Sequence of chain 1.A:
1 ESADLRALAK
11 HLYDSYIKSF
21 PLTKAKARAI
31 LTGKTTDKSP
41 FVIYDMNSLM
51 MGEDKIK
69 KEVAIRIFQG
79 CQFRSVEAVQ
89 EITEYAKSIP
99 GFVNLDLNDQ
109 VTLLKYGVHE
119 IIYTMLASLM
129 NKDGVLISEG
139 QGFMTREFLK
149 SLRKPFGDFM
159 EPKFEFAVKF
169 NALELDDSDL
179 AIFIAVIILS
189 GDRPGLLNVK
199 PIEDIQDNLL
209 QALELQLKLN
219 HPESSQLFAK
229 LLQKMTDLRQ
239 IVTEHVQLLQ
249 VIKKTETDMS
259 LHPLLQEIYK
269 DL

A small-molecule ligand and the protein it binds are described below.
Small molecule (SMILES): CCCCCCCCC(=O)O

Binding-site contacts:
Ligand atom C3 contacts residue PHE81 of chain 1.A at 3.2 Å (hydrophobic).
Ligand atom O1 contacts residue PHE81 of chain 1.A at 3.8 Å.
Ligand atom O2 contacts residue LYS57 of chain 1.A at 4.1 Å.
Ligand atom C5 contacts residue GLY78 of chain 1.A at 4.4 Å.
Ligand atom C1 contacts residue PHE81 of chain 1.A at 4.0 Å (hydrophobic).
Ligand atom C2 contacts residue PHE81 of chain 1.A at 3.9 Å (hydrophobic).
Ligand atom C8 contacts residue ARG74 of chain 1.A at 3.9 Å.
Ligand atom C9 contacts residue ARG74 of chain 1.A at 3.8 Å.